The small molecule below binds the protein below.
Small molecule (SMILES): CC(=O)N[C@@H]1[C@@H](O)[C@H](O)[C@@H](CO)O[C@H]1O

Sequence of chain 1.J:
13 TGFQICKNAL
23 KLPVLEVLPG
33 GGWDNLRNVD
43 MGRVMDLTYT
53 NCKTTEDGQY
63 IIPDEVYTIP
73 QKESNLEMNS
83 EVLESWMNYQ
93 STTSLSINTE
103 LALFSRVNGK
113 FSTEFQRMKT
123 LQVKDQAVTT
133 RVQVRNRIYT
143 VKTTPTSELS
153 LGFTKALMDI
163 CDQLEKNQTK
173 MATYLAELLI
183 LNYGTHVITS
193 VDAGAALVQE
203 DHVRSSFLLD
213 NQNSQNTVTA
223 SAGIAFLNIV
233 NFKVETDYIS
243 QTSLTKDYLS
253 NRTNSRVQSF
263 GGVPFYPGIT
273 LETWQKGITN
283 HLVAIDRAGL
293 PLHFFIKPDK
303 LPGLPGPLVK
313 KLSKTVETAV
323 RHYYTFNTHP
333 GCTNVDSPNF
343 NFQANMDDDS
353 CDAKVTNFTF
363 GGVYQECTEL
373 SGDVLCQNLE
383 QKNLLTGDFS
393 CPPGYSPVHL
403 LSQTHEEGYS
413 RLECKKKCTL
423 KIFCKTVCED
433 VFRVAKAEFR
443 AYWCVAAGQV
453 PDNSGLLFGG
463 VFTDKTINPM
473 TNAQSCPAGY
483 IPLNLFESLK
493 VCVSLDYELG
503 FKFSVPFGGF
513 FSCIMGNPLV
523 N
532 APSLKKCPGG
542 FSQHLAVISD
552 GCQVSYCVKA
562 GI

Binding-site contacts:
Ligand atom C7 contacts residue ASN253 of chain 1.J at 3.5 Å.
Ligand atom N2 contacts residue ASN253 of chain 1.J at 2.9 Å (h-bond).
Ligand atom N2 contacts residue SER207 of chain 1.J at 3.4 Å (h-bond).
Ligand atom O7 contacts residue ASN253 of chain 1.J at 3.7 Å.
Ligand atom C1 contacts residue ASN253 of chain 1.J at 1.4 Å.
Ligand atom C2 contacts residue ASN253 of chain 1.J at 2.5 Å.
Ligand atom O3 contacts residue SER207 of chain 1.J at 3.9 Å.
Ligand atom C2 contacts residue SER207 of chain 1.J at 3.2 Å.
Ligand atom O5 contacts residue LEU251 of chain 1.J at 4.3 Å.
Ligand atom C3 contacts residue ASN253 of chain 1.J at 3.8 Å.
Ligand atom O6 contacts residue LEU251 of chain 1.J at 3.8 Å.
Ligand atom C4 contacts residue ASN253 of chain 1.J at 4.2 Å.
Ligand atom C1 contacts residue SER207 of chain 1.J at 4.1 Å.
Ligand atom O5 contacts residue ASN253 of chain 1.J at 2.4 Å (h-bond).
Ligand atom C7 contacts residue VAL205 of chain 1.J at 4.4 Å (hydrophobic).
Ligand atom C6 contacts residue LEU251 of chain 1.J at 3.7 Å (hydrophobic).
Ligand atom C3 contacts residue SER207 of chain 1.J at 4.1 Å.
Ligand atom C8 contacts residue VAL205 of chain 1.J at 3.6 Å (hydrophobic).
Ligand atom C5 contacts residue ASN253 of chain 1.J at 3.6 Å.
Ligand atom N2 contacts residue VAL205 of chain 1.J at 4.1 Å.
Ligand atom C8 contacts residue THR255 of chain 1.J at 4.5 Å.